Binding-site contacts:
Ligand atom C7 contacts residue ASN648 of chain 1.C at 3.4 Å.
Ligand atom C2 contacts residue ASN648 of chain 1.C at 2.5 Å.
Ligand atom C8 contacts residue ASN648 of chain 1.C at 4.4 Å.
Ligand atom O5 contacts residue ASN648 of chain 1.C at 2.4 Å (h-bond).
Ligand atom C1 contacts residue ASN648 of chain 1.C at 1.4 Å.
Ligand atom C4 contacts residue ASN648 of chain 1.C at 4.3 Å.
Ligand atom N2 contacts residue ASN648 of chain 1.C at 2.9 Å (h-bond).
Ligand atom C5 contacts residue ASN648 of chain 1.C at 3.7 Å.
Ligand atom C3 contacts residue ASN648 of chain 1.C at 3.8 Å.
Ligand atom O7 contacts residue ASN648 of chain 1.C at 3.5 Å (h-bond).

Sequence of chain 1.C:
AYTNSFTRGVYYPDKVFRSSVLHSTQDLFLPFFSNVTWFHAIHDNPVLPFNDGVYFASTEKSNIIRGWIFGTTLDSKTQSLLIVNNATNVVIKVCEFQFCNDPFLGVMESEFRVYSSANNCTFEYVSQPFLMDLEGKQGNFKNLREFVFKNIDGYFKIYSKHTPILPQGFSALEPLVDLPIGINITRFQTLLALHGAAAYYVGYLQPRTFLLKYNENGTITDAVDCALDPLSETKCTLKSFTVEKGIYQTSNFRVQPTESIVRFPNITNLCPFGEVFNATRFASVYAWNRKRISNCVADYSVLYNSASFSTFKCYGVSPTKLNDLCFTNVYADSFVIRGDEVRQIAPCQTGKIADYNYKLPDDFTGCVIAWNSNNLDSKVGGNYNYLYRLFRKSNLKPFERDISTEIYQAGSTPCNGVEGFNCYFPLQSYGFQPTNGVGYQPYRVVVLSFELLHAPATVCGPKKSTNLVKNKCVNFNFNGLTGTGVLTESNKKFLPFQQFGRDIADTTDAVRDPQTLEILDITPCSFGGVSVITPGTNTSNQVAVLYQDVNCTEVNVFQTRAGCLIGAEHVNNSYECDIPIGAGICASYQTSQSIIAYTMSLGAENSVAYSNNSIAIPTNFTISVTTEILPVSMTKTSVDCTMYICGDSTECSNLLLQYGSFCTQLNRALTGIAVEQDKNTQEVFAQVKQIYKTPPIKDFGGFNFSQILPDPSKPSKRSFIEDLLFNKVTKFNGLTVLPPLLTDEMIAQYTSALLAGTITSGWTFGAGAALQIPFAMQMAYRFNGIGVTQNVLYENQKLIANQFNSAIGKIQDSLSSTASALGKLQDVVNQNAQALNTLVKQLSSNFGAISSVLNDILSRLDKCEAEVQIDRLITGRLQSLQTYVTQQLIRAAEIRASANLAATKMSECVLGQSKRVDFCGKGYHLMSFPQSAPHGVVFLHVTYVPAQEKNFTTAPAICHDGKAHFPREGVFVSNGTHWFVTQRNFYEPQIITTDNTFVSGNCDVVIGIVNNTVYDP

A protein and the small-molecule ligand that binds it are described below.
Small molecule (SMILES): CC(=O)N[C@@H]1[C@@H](O)[C@H](O)[C@@H](CO)O[C@H]1O